Binding-site contacts:
Ligand atom C2 contacts residue ASN239 of chain 2.A at 2.3 Å.
Ligand atom C3 contacts residue THR241 of chain 2.A at 4.2 Å.
Ligand atom C2 contacts residue THR241 of chain 2.A at 4.4 Å.
Ligand atom N2 contacts residue ASN239 of chain 2.A at 2.7 Å (h-bond).
Ligand atom C7 contacts residue ASN239 of chain 2.A at 3.7 Å.
Ligand atom C1 contacts residue ASN239 of chain 2.A at 1.4 Å.
Ligand atom C7 contacts residue HIS356 of chain 2.A at 4.4 Å.
Ligand atom C1 contacts residue THR241 of chain 2.A at 3.8 Å.
Ligand atom C5 contacts residue THR241 of chain 2.A at 4.2 Å.
Ligand atom O7 contacts residue ASN239 of chain 2.A at 4.3 Å.
Ligand atom C8 contacts residue HIS356 of chain 2.A at 4.3 Å.
Ligand atom C8 contacts residue SER279 of chain 2.A at 3.9 Å.
Ligand atom O5 contacts residue THR241 of chain 2.A at 4.2 Å.
Ligand atom C8 contacts residue ILE282 of chain 2.A at 3.9 Å (hydrophobic).
Ligand atom C3 contacts residue ASN239 of chain 2.A at 3.6 Å.
Ligand atom C4 contacts residue ASN239 of chain 2.A at 4.1 Å.
Ligand atom C5 contacts residue ASN239 of chain 2.A at 3.6 Å.
Ligand atom C6 contacts residue THR241 of chain 2.A at 4.5 Å.
Ligand atom O5 contacts residue ASN239 of chain 2.A at 2.4 Å (h-bond).
Ligand atom O7 contacts residue HIS356 of chain 2.A at 4.0 Å.

Sequence of chain 2.A:
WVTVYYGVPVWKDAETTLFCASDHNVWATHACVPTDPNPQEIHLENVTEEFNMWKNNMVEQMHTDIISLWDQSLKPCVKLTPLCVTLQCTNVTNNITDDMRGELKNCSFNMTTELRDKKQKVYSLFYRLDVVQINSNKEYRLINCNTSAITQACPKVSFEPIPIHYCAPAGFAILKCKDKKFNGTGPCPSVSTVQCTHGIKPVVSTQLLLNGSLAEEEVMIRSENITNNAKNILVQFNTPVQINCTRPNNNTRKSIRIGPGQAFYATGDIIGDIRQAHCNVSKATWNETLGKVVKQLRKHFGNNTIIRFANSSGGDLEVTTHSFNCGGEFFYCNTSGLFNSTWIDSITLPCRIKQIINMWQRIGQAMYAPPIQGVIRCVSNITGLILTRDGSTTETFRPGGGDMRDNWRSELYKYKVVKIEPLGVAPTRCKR

The protein below binds the small molecule below.
Small molecule (SMILES): CC(=O)N[C@@H]1[C@@H](O)[C@H](O)[C@@H](CO)O[C@H]1O